Sequence of chain 1.C:
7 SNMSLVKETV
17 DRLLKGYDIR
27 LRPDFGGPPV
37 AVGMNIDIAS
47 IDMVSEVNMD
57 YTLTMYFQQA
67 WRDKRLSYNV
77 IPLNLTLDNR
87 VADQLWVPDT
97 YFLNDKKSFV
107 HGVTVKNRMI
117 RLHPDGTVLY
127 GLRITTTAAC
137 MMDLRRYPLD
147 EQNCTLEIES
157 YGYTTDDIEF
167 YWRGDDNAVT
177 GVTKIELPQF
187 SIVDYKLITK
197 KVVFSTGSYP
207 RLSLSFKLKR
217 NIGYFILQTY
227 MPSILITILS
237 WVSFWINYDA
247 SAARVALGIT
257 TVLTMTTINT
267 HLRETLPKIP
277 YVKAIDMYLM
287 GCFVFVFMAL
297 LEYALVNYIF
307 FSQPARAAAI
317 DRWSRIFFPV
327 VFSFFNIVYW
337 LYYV

This protein binds this small molecule.
Small molecule (SMILES): NCCCC(=O)O

Binding-site contacts:
Ligand atom N contacts residue SER156 of chain 1.C at 3.8 Å.
Ligand atom O contacts residue THR202 of chain 1.C at 4.5 Å.
Ligand atom C contacts residue THR130 of chain 1.D at 4.1 Å.
Ligand atom OXT contacts residue PHE65 of chain 1.D at 4.3 Å.
Ligand atom OXT contacts residue THR202 of chain 1.C at 2.7 Å (h-bond).
Ligand atom CD contacts residue GLU155 of chain 1.C at 3.7 Å.
Ligand atom O contacts residue PHE65 of chain 1.D at 3.8 Å.
Ligand atom CD contacts residue PHE200 of chain 1.C at 4.4 Å (hydrophobic).
Ligand atom CD contacts residue TYR97 of chain 1.C at 4.3 Å (hydrophobic).
Ligand atom N contacts residue GLU155 of chain 1.C at 2.5 Å (salt-bridge).
Ligand atom CB contacts residue THR202 of chain 1.C at 4.5 Å.
Ligand atom CD contacts residue TYR157 of chain 1.C at 3.1 Å (hydrophobic).
Ligand atom N contacts residue TYR157 of chain 1.C at 4.0 Å.
Ligand atom CG contacts residue TYR205 of chain 1.C at 3.3 Å (hydrophobic).
Ligand atom CB contacts residue PHE65 of chain 1.D at 3.8 Å (hydrophobic).
Ligand atom C contacts residue TYR205 of chain 1.C at 4.4 Å (hydrophobic).
Ligand atom N contacts residue TYR97 of chain 1.C at 3.1 Å (h-bond).
Ligand atom N contacts residue PHE200 of chain 1.C at 3.9 Å.
Ligand atom N contacts residue TYR205 of chain 1.C at 4.0 Å.
Ligand atom O contacts residue THR130 of chain 1.D at 3.4 Å (h-bond).
Ligand atom CG contacts residue TYR157 of chain 1.C at 4.3 Å (hydrophobic).
Ligand atom C contacts residue ARG67 of chain 1.D at 3.8 Å.
Ligand atom C contacts residue THR202 of chain 1.C at 3.3 Å.
Ligand atom CD contacts residue TYR205 of chain 1.C at 3.5 Å (hydrophobic).
Ligand atom O contacts residue TYR157 of chain 1.C at 3.5 Å (h-bond).
Ligand atom CB contacts residue TYR205 of chain 1.C at 4.2 Å (hydrophobic).
Ligand atom CD contacts residue SER156 of chain 1.C at 4.1 Å.
Ligand atom CG contacts residue THR202 of chain 1.C at 3.1 Å.
Ligand atom OXT contacts residue ARG67 of chain 1.D at 2.8 Å (salt-bridge).
Ligand atom CB contacts residue TYR157 of chain 1.C at 4.0 Å (hydrophobic).
Ligand atom N contacts residue PHE65 of chain 1.D at 4.3 Å.
Ligand atom C contacts residue PHE65 of chain 1.D at 4.1 Å (hydrophobic).
Ligand atom O contacts residue ARG67 of chain 1.D at 3.9 Å.

Sequence of chain 1.D:
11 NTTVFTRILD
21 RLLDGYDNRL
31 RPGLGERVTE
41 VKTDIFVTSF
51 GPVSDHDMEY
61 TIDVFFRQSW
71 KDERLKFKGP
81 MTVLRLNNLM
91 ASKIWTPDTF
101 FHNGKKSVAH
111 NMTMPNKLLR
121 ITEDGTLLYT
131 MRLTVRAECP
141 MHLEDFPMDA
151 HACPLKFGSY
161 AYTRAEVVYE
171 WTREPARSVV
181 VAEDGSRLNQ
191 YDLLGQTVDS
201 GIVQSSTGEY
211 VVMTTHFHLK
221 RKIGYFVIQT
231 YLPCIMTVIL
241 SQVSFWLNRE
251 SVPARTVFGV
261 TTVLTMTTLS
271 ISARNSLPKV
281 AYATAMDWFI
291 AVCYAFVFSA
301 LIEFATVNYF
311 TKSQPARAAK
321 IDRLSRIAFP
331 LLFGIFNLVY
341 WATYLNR